The small molecule below binds the protein below.
Small molecule (SMILES): CC(=O)N[C@H]1[C@H](O[C@H]2[C@H](O)[C@@H](NC(C)=O)CO[C@@H]2CO)O[C@H](CO)[C@@H](O)[C@@H]1O

Binding-site contacts:
Ligand atom C4 contacts residue ASN188 of chain 38.E at 4.2 Å.
Ligand atom C7 contacts residue ASN188 of chain 38.E at 3.9 Å.
Ligand atom C3 contacts residue ASN188 of chain 38.E at 3.9 Å.
Ligand atom C2 contacts residue ASN188 of chain 38.E at 2.6 Å.
Ligand atom O6 contacts residue ASN188 of chain 38.E at 4.5 Å.
Ligand atom O7 contacts residue ASN188 of chain 38.E at 4.2 Å.
Ligand atom C5 contacts residue ASN188 of chain 38.E at 3.6 Å.
Ligand atom N2 contacts residue ASN188 of chain 38.E at 3.1 Å (h-bond).
Ligand atom C1 contacts residue ASN188 of chain 38.E at 1.4 Å.
Ligand atom O5 contacts residue ASN188 of chain 38.E at 2.3 Å (h-bond).

Sequence of chain 38.E:
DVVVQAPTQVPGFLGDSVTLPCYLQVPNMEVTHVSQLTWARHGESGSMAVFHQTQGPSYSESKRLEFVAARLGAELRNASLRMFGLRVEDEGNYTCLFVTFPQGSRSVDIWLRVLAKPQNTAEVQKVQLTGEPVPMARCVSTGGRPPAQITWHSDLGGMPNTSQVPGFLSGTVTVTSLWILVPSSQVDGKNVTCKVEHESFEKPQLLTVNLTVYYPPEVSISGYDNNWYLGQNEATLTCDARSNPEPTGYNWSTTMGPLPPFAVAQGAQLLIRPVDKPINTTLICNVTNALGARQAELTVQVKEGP